Sequence of chain 1.S:
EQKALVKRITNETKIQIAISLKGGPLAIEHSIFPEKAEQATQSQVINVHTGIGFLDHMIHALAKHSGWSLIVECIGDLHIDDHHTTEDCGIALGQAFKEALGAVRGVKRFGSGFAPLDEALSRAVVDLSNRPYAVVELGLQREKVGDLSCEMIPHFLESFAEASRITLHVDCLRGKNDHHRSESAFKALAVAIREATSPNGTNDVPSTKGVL

Binding-site contacts:
Ligand atom N4 contacts residue MN1 of chain 1.MC at 2.5 Å.
Ligand atom N1 contacts residue MN1 of chain 1.PC at 2.7 Å.
Ligand atom N2 contacts residue HIS91 of chain 1.P at 3.7 Å.
Ligand atom C5 contacts residue HIS187 of chain 1.S at 3.4 Å.
Ligand atom C7 contacts residue MN1 of chain 1.PC at 3.3 Å.
Ligand atom C7 contacts residue GLU190 of chain 1.S at 3.3 Å.
Ligand atom O13 contacts residue GLU190 of chain 1.S at 2.7 Å (salt-bridge).
Ligand atom N2 contacts residue MN1 of chain 1.PC at 3.8 Å.
Ligand atom N4 contacts residue GLU94 of chain 1.P at 2.7 Å (salt-bridge).
Ligand atom C6 contacts residue HIS91 of chain 1.P at 3.8 Å.
Ligand atom O10 contacts residue LYS194 of chain 1.S at 2.9 Å (salt-bridge).
Ligand atom N4 contacts residue HIS90 of chain 1.P at 3.2 Å (h-bond).
Ligand atom C8 contacts residue GLU190 of chain 1.S at 3.7 Å.
Ligand atom O11 contacts residue ARG116 of chain 1.B at 3.2 Å (salt-bridge).
Ligand atom O13 contacts residue HIS64 of chain 1.S at 3.1 Å (h-bond).
Ligand atom O12 contacts residue LYS216 of chain 1.B at 2.4 Å (salt-bridge).
Ligand atom O11 contacts residue LYS194 of chain 1.S at 3.6 Å (salt-bridge).
Ligand atom C3 contacts residue MN1 of chain 1.MC at 3.4 Å.
Ligand atom O10 contacts residue ARG138 of chain 1.B at 3.6 Å.
Ligand atom O12 contacts residue SER214 of chain 1.B at 3.2 Å (h-bond).
Ligand atom N1 contacts residue GLU190 of chain 1.S at 3.2 Å (salt-bridge).
Ligand atom N1 contacts residue HIS91 of chain 1.P at 3.1 Å (h-bond).
Ligand atom C3 contacts residue GLU94 of chain 1.P at 2.9 Å.
Ligand atom N1 contacts residue HIS186 of chain 1.S at 3.5 Å (h-bond).
Ligand atom C5 contacts residue GLU94 of chain 1.P at 3.8 Å.
Ligand atom C8 contacts residue GLU14 of chain 1.P at 3.7 Å.
Ligand atom C5 contacts residue HIS186 of chain 1.S at 3.3 Å.
Ligand atom O11 contacts residue SER214 of chain 1.B at 3.0 Å (h-bond).
Ligand atom C5 contacts residue MN1 of chain 1.PC at 3.6 Å.
Ligand atom O13 contacts residue HIS91 of chain 1.P at 2.8 Å (h-bond).
Ligand atom N4 contacts residue HIS187 of chain 1.S at 3.0 Å (h-bond).
Ligand atom C5 contacts residue HIS90 of chain 1.P at 3.3 Å.
Ligand atom P9 contacts residue SER214 of chain 1.B at 3.7 Å.
Ligand atom C5 contacts residue MN1 of chain 1.MC at 3.5 Å.
Ligand atom O10 contacts residue ARG116 of chain 1.B at 3.6 Å.
Ligand atom O10 contacts residue LEU124 of chain 1.S at 3.7 Å.
Ligand atom C5 contacts residue GLU190 of chain 1.S at 3.8 Å.
Ligand atom O13 contacts residue MN1 of chain 1.PC at 1.9 Å.
Ligand atom P9 contacts residue LYS194 of chain 1.S at 3.8 Å.
Ligand atom O11 contacts residue THR215 of chain 1.B at 3.6 Å.

This protein binds this small molecule.
Small molecule (SMILES): O=P(O)(O)C[C@H](O)Cn1cncn1

Sequence of chain 1.B:
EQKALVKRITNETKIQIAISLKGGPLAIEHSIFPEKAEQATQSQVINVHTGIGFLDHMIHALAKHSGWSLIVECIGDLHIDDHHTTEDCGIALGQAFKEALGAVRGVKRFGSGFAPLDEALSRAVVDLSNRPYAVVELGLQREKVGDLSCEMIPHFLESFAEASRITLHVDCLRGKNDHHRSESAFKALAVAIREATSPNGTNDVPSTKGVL

Sequence of chain 1.P:
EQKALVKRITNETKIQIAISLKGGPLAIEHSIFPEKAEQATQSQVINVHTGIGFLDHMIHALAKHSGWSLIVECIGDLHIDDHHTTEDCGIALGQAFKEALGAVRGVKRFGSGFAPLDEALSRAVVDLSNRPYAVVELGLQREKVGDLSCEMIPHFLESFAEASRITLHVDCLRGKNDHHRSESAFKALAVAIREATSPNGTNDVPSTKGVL